Binding-site contacts:
Ligand atom C4' contacts residue LYS41 of chain 1.D at 2.8 Å.
Ligand atom O5' contacts residue LYS35 of chain 1.D at 3.4 Å (salt-bridge).
Ligand atom OP1 contacts residue NA1 of chain 1.E at 2.5 Å (h-bond).
Ligand atom OP1 contacts residue PRO63 of chain 1.D at 3.4 Å.
Ligand atom C5' contacts residue LYS41 of chain 1.D at 3.3 Å.
Ligand atom OP2 contacts residue THR67 of chain 1.D at 3.6 Å.
Ligand atom OP1 contacts residue VAL65 of chain 1.D at 3.4 Å (h-bond).
Ligand atom O3' contacts residue VAL65 of chain 1.D at 3.2 Å (h-bond).
Ligand atom C5' contacts residue TYR39 of chain 1.D at 3.5 Å (hydrophobic).
Ligand atom OP1 contacts residue GLY66 of chain 1.D at 2.9 Å (h-bond).
Ligand atom OP1 contacts residue ILE69 of chain 1.D at 3.0 Å.
Ligand atom OP1 contacts residue LYS68 of chain 1.D at 3.8 Å.
Ligand atom OP1 contacts residue GLY64 of chain 1.D at 2.7 Å (h-bond).
Ligand atom OP1 contacts residue LYS68 of chain 1.D at 2.5 Å (salt-bridge).
Ligand atom P contacts residue VAL65 of chain 1.D at 3.3 Å.
Ligand atom O3' contacts residue GLY64 of chain 1.D at 3.1 Å (h-bond).
Ligand atom C5' contacts residue GLY66 of chain 1.D at 3.7 Å.
Ligand atom N3 contacts residue ALA38 of chain 1.D at 3.6 Å.
Ligand atom P contacts residue NA1 of chain 1.E at 3.1 Å.
Ligand atom OP1 contacts residue LEU62 of chain 1.D at 3.5 Å (h-bond).
Ligand atom OP2 contacts residue LYS68 of chain 1.D at 2.8 Å.
Ligand atom P contacts residue LYS35 of chain 1.D at 3.4 Å.
Ligand atom OP2 contacts residue LYS68 of chain 1.D at 3.1 Å (salt-bridge).
Ligand atom C4' contacts residue GLY64 of chain 1.D at 2.8 Å.
Ligand atom C3' contacts residue GLY64 of chain 1.D at 3.5 Å.
Ligand atom N1 contacts residue HIS34 of chain 1.D at 3.8 Å.
Ligand atom OP3 contacts residue LYS35 of chain 1.D at 2.6 Å (salt-bridge).
Ligand atom P contacts residue ILE69 of chain 1.D at 3.7 Å.
Ligand atom P contacts residue GLY64 of chain 1.D at 3.6 Å.
Ligand atom OP2 contacts residue VAL65 of chain 1.D at 3.0 Å (h-bond).
Ligand atom OP2 contacts residue NA1 of chain 1.E at 2.9 Å (h-bond).
Ligand atom OP3 contacts residue LYS68 of chain 1.D at 3.7 Å.
Ligand atom O3' contacts residue ILE69 of chain 1.D at 3.2 Å.
Ligand atom C5' contacts residue GLY64 of chain 1.D at 2.8 Å.
Ligand atom OP1 contacts residue THR67 of chain 1.D at 3.5 Å (h-bond).
Ligand atom OP1 contacts residue LYS35 of chain 1.D at 3.8 Å.
Ligand atom P contacts residue LYS68 of chain 1.D at 3.2 Å.
Ligand atom C5' contacts residue ILE69 of chain 1.D at 3.6 Å (hydrophobic).
Ligand atom C3' contacts residue VAL65 of chain 1.D at 3.6 Å (hydrophobic).
Ligand atom O4' contacts residue LYS41 of chain 1.D at 3.2 Å (salt-bridge).

This protein binds this small molecule.
Small molecule (SMILES): Cc1cn([C@H]2C[C@H](O[P](=O)(O)OC[C@H]3O[C@@H](n4ccc(N)nc4=O)C[C@@H]3O[P](=O)(O)OC[C@H]3O[C@@H](n4cnc5c(=O)nc(N)[nH]c54)C[C@@H]3O[P](=O)(O)OC[C@H]3O[C@@H](n4cnc5c(=O)nc(N)[nH]c54)C[C@@H]3O)[C@@H](CO[P](=O)(O)O[C@H]3C[C@H](n4cnc5c(=O)nc(N)[nH]c54)O[C@@H]3COP(=O)(O)O)O2)c(=O)[nH]c1=O

Sequence of chain 1.D:
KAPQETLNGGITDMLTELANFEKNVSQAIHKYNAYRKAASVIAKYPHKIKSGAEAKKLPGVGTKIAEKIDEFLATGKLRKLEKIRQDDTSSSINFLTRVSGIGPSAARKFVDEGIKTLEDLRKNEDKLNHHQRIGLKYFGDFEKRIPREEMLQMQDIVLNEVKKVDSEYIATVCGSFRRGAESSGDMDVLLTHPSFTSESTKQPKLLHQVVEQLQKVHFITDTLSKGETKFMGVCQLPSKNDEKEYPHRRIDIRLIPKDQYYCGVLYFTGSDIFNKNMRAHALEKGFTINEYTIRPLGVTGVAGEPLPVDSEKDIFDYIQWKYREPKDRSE